Sequence of chain 1.G:
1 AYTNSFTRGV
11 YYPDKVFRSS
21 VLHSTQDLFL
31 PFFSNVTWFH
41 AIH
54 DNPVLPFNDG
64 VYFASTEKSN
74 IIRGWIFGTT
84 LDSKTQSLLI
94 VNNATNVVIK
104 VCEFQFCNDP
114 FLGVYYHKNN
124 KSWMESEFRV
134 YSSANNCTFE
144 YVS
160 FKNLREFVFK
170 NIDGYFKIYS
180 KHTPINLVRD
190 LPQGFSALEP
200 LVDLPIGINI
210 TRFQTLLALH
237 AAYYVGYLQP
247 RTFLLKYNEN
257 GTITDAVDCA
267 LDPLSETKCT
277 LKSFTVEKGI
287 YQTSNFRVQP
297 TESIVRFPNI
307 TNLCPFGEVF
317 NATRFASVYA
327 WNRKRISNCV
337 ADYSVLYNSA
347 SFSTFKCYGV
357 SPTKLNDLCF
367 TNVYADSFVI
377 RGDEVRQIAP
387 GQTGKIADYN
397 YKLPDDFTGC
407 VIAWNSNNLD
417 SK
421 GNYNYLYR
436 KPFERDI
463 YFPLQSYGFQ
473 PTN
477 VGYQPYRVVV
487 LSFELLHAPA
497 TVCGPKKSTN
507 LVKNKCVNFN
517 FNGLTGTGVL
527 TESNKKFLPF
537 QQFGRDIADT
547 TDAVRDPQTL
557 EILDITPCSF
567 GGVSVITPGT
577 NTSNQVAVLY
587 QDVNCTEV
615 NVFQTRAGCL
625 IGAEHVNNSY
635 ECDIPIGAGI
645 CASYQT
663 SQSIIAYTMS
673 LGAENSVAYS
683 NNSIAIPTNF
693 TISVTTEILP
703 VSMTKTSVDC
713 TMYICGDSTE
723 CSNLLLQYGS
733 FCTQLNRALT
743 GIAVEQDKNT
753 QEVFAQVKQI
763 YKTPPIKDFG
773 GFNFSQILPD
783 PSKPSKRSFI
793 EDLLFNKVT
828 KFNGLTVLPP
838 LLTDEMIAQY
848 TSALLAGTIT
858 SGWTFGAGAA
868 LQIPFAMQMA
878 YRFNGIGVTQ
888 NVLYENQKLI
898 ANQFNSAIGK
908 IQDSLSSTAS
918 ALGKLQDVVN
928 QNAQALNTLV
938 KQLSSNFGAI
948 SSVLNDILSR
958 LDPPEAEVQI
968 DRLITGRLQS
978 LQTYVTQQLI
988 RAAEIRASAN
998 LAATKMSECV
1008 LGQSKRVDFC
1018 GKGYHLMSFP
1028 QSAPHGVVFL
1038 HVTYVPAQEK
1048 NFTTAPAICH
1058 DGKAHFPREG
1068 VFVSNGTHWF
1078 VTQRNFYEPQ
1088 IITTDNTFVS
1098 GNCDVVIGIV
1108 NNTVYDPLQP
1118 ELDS

This protein binds this small molecule.
Small molecule (SMILES): CC(=O)N[C@@H]1[C@@H](O)[C@H](O)[C@@H](CO)O[C@H]1O

Binding-site contacts:
Ligand atom O5 contacts residue ASN577 of chain 1.G at 2.3 Å (h-bond).
Ligand atom C8 contacts residue ASN577 of chain 1.G at 4.4 Å.
Ligand atom C3 contacts residue ASN577 of chain 1.G at 3.8 Å.
Ligand atom N2 contacts residue ASN577 of chain 1.G at 3.0 Å (h-bond).
Ligand atom C1 contacts residue ASN577 of chain 1.G at 1.4 Å.
Ligand atom C5 contacts residue ASN577 of chain 1.G at 3.7 Å.
Ligand atom C7 contacts residue ASN577 of chain 1.G at 3.2 Å.
Ligand atom O7 contacts residue ASN577 of chain 1.G at 3.0 Å (h-bond).
Ligand atom C2 contacts residue ASN577 of chain 1.G at 2.5 Å.
Ligand atom C4 contacts residue ASN577 of chain 1.G at 4.2 Å.
Ligand atom O6 contacts residue ASN577 of chain 1.G at 4.5 Å.